The protein below binds the small molecule below.
Small molecule (SMILES): NCCCn1cc(C2=C(c3c[nH]c4ccccc34)C(=O)NC2=O)c2ccccc21

Binding-site contacts:
Ligand atom CAF contacts residue GOL1 of chain 1.H at 3.4 Å.
Ligand atom CAB contacts residue GOL1 of chain 1.H at 3.6 Å.
Ligand atom CBB contacts residue GLU95 of chain 1.A at 3.0 Å.
Ligand atom CAR contacts residue GLY18 of chain 1.A at 3.6 Å.
Ligand atom NAH contacts residue THR151 of chain 1.A at 3.6 Å.
Ligand atom OAX contacts residue TYR90 of chain 1.A at 3.6 Å.
Ligand atom CAA contacts residue LYS40 of chain 1.A at 3.6 Å.
Ligand atom CAB contacts residue LYS40 of chain 1.A at 3.8 Å.
Ligand atom CAY contacts residue GLU138 of chain 1.A at 3.6 Å.
Ligand atom CAJ contacts residue LEU141 of chain 1.A at 3.6 Å (hydrophobic).
Ligand atom CAG contacts residue THR151 of chain 1.A at 3.8 Å.
Ligand atom CAS contacts residue LEU17 of chain 1.A at 3.6 Å (hydrophobic).
Ligand atom OAX contacts residue ALA91 of chain 1.A at 3.0 Å (h-bond).
Ligand atom CAW contacts residue THR151 of chain 1.A at 3.7 Å.
Ligand atom CAD contacts residue THR151 of chain 1.A at 3.6 Å.
Ligand atom CAI contacts residue LEU141 of chain 1.A at 3.5 Å (hydrophobic).
Ligand atom NAU contacts residue SER89 of chain 1.A at 2.9 Å (h-bond).
Ligand atom CAT contacts residue LEU141 of chain 1.A at 3.5 Å (hydrophobic).
Ligand atom CAV contacts residue LEU141 of chain 1.A at 3.6 Å (hydrophobic).
Ligand atom OAZ contacts residue VAL72 of chain 1.A at 3.6 Å.
Ligand atom OAX contacts residue SER89 of chain 1.A at 3.5 Å (h-bond).
Ligand atom CAY contacts residue ASN139 of chain 1.A at 3.6 Å.
Ligand atom CAA contacts residue ASP152 of chain 1.A at 3.7 Å.
Ligand atom CAC contacts residue LEU88 of chain 1.A at 3.8 Å (hydrophobic).
Ligand atom NAU contacts residue LEU141 of chain 1.A at 3.5 Å.
Ligand atom OAX contacts residue ALA38 of chain 1.A at 3.6 Å.
Ligand atom CAN contacts residue LEU17 of chain 1.A at 3.8 Å (hydrophobic).
Ligand atom OAZ contacts residue LEU88 of chain 1.A at 3.5 Å.
Ligand atom CAR contacts residue LEU17 of chain 1.A at 3.3 Å (hydrophobic).
Ligand atom CAC contacts residue THR151 of chain 1.A at 3.4 Å.
Ligand atom NAU contacts residue ALA38 of chain 1.A at 3.7 Å.
Ligand atom CAE contacts residue THR151 of chain 1.A at 3.6 Å.
Ligand atom CAF contacts residue ASP152 of chain 1.A at 3.7 Å.
Ligand atom CAQ contacts residue GLY18 of chain 1.A at 3.8 Å.
Ligand atom NBC contacts residue GLU95 of chain 1.A at 3.0 Å (salt-bridge).
Ligand atom CAV contacts residue ALA38 of chain 1.A at 3.7 Å (hydrophobic).
Ligand atom CAB contacts residue THR151 of chain 1.A at 3.6 Å.
Ligand atom CAV contacts residue SER89 of chain 1.A at 3.6 Å.
Ligand atom OAZ contacts residue THR151 of chain 1.A at 3.0 Å (h-bond).
Ligand atom CAA contacts residue GOL1 of chain 1.H at 3.2 Å.

Sequence of chain 1.A:
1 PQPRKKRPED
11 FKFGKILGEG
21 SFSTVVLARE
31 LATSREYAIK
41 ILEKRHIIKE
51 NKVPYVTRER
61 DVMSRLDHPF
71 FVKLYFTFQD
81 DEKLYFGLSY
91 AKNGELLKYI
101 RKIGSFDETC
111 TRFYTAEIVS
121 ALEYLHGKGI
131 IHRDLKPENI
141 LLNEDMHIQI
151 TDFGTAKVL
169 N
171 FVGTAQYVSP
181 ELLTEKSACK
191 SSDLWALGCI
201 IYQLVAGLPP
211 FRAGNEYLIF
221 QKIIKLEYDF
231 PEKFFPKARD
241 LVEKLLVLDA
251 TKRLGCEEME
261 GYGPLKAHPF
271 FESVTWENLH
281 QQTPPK